Sequence of chain 4.H:
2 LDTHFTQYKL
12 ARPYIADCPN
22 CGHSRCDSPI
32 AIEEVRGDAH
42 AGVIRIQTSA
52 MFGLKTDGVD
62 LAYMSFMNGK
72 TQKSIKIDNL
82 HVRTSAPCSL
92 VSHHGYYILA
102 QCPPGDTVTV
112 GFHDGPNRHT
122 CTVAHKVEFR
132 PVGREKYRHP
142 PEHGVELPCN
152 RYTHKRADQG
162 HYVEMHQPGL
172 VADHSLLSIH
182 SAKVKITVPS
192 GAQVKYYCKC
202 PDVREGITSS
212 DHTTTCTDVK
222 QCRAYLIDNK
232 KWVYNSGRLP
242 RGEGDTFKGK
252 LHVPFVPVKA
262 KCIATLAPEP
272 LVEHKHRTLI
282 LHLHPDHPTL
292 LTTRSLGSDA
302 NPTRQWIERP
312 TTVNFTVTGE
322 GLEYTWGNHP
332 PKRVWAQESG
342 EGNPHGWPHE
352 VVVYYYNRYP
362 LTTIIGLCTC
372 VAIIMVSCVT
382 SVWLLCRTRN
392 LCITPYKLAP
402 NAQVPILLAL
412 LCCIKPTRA

Binding-site contacts:
Ligand atom OAF contacts residue ALA158 of chain 4.H at 3.3 Å.
Ligand atom O3 contacts residue ARG157 of chain 4.H at 3.3 Å (salt-bridge).
Ligand atom SAG contacts residue ARG157 of chain 4.H at 3.6 Å (salt-bridge).
Ligand atom C3 contacts residue ARG157 of chain 4.H at 3.7 Å.
Ligand atom O6B contacts residue LYS156 of chain 4.H at 3.3 Å.
Ligand atom O6B contacts residue HIS94 of chain 4.H at 4.0 Å.
Ligand atom C6 contacts residue LEU62 of chain 4.H at 3.5 Å (hydrophobic).
Ligand atom SAG contacts residue THR4 of chain 4.H at 3.9 Å.
Ligand atom O6A contacts residue SER93 of chain 4.H at 3.2 Å.
Ligand atom OBI contacts residue LYS156 of chain 4.H at 4.0 Å.
Ligand atom O4 contacts residue SER93 of chain 4.H at 3.0 Å (h-bond).
Ligand atom C5 contacts residue HIS155 of chain 4.H at 4.0 Å.
Ligand atom O4 contacts residue HIS155 of chain 4.H at 3.5 Å (h-bond).
Ligand atom OAH contacts residue THR4 of chain 4.H at 3.7 Å.
Ligand atom O6A contacts residue HIS94 of chain 4.H at 3.2 Å (h-bond).
Ligand atom O6A contacts residue LEU62 of chain 4.H at 3.4 Å.
Ligand atom O5 contacts residue LYS156 of chain 4.H at 3.4 Å.
Ligand atom OAH contacts residue ARG157 of chain 4.H at 3.1 Å (salt-bridge).
Ligand atom C6 contacts residue SER93 of chain 4.H at 4.0 Å.
Ligand atom C5 contacts residue LEU62 of chain 4.H at 3.8 Å (hydrophobic).
Ligand atom O5 contacts residue HIS155 of chain 4.H at 3.6 Å.
Ligand atom C6 contacts residue HIS94 of chain 4.H at 3.9 Å.
Ligand atom O3 contacts residue LYS156 of chain 4.H at 3.0 Å.
Ligand atom O4 contacts residue LYS156 of chain 4.H at 3.5 Å.
Ligand atom C2 contacts residue ALA158 of chain 4.H at 3.7 Å (hydrophobic).
Ligand atom O6A contacts residue HIS155 of chain 4.H at 3.8 Å.
Ligand atom C6 contacts residue HIS155 of chain 4.H at 3.4 Å.
Ligand atom OAF contacts residue ARG157 of chain 4.H at 2.8 Å (salt-bridge).
Ligand atom O6B contacts residue LEU62 of chain 4.H at 4.0 Å.
Ligand atom C3 contacts residue LYS156 of chain 4.H at 4.0 Å.
Ligand atom O5 contacts residue ARG157 of chain 4.H at 3.8 Å.
Ligand atom OAH contacts residue ASP3 of chain 4.H at 4.0 Å.
Ligand atom O6B contacts residue ARG157 of chain 4.H at 3.3 Å (salt-bridge).
Ligand atom OAF contacts residue THR4 of chain 4.H at 2.9 Å (h-bond).
Ligand atom OAH contacts residue LEU2 of chain 4.H at 2.8 Å (h-bond).
Ligand atom C4 contacts residue LYS156 of chain 4.H at 4.0 Å.
Ligand atom O3 contacts residue ALA158 of chain 4.H at 3.0 Å (h-bond).
Ligand atom O5B contacts residue LYS156 of chain 4.H at 3.3 Å.
Ligand atom C3 contacts residue ALA158 of chain 4.H at 4.0 Å (hydrophobic).
Ligand atom O6B contacts residue HIS155 of chain 4.H at 3.3 Å (h-bond).

A protein and the small-molecule ligand that binds it are described below.
Small molecule (SMILES): O=C(O)[C@@H]1O[C@H](O[C@H]2[C@@H](OS(=O)(=O)O)O[C@@H](O)[C@H](NS(=O)(=O)O)[C@H]2O)[C@@H](OS(=O)(=O)O)[C@H](O)[C@@H]1O